Sequence of chain 2.B:
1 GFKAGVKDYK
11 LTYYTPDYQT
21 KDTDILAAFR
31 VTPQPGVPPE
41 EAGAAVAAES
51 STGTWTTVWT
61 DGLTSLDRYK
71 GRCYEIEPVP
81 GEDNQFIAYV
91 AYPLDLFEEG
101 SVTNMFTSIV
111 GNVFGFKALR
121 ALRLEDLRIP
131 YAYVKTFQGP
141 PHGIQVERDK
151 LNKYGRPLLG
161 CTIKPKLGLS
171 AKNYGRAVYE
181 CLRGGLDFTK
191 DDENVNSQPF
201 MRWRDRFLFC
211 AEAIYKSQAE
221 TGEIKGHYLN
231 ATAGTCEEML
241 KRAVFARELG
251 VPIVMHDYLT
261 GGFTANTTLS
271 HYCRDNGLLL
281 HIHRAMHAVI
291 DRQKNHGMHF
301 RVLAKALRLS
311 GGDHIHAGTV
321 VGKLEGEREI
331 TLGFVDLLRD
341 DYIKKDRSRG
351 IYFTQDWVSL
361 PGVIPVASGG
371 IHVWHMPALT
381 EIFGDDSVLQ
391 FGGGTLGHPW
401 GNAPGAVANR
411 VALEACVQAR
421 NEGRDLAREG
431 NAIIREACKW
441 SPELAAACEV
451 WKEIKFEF

Binding-site contacts:
Ligand atom O7 contacts residue LYS345 of chain 2.B at 2.5 Å (salt-bridge).
Ligand atom C11 contacts residue TYR74 of chain 2.B at 4.5 Å (hydrophobic).
Ligand atom C11 contacts residue GLU75 of chain 2.B at 4.4 Å.
Ligand atom C7 contacts residue TYR352 of chain 2.B at 4.3 Å (hydrophobic).
Ligand atom O10 contacts residue TYR74 of chain 2.B at 2.7 Å (h-bond).
Ligand atom C10 contacts residue TYR74 of chain 2.B at 3.2 Å (hydrophobic).
Ligand atom C6 contacts residue LYS345 of chain 2.B at 3.4 Å.
Ligand atom O10 contacts residue LEU26 of chain 2.B at 4.0 Å.
Ligand atom O12 contacts residue LEU26 of chain 2.B at 4.2 Å.
Ligand atom C15 contacts residue LYS345 of chain 2.B at 4.3 Å.
Ligand atom O12 contacts residue ARG128 of chain 2.B at 2.9 Å (salt-bridge).
Ligand atom O7 contacts residue TYR352 of chain 2.B at 4.2 Å.
Ligand atom C13 contacts residue PHE353 of chain 2.B at 3.6 Å (hydrophobic).
Ligand atom C5 contacts residue TYR352 of chain 2.B at 4.3 Å (hydrophobic).
Ligand atom C8 contacts residue TYR89 of chain 2.B at 3.9 Å (hydrophobic).
Ligand atom C13 contacts residue TYR352 of chain 2.B at 2.9 Å (hydrophobic).
Ligand atom C7 contacts residue LYS345 of chain 2.B at 3.7 Å.
Ligand atom C9 contacts residue TYR74 of chain 2.B at 3.3 Å (hydrophobic).
Ligand atom C4 contacts residue PHE353 of chain 2.B at 4.0 Å (hydrophobic).
Ligand atom C9 contacts residue PHE353 of chain 2.B at 3.4 Å (hydrophobic).
Ligand atom C6 contacts residue THR354 of chain 2.B at 3.3 Å.
Ligand atom C4 contacts residue LYS345 of chain 2.B at 3.9 Å.
Ligand atom C13 contacts residue TYR89 of chain 2.B at 3.0 Å (hydrophobic).
Ligand atom C3 contacts residue THR354 of chain 2.B at 3.9 Å.
Ligand atom O11 contacts residue LEU26 of chain 2.B at 3.5 Å.
Ligand atom C8 contacts residue PHE353 of chain 2.B at 3.8 Å (hydrophobic).
Ligand atom C1 contacts residue LEU26 of chain 2.B at 4.2 Å (hydrophobic).
Ligand atom C12 contacts residue GLU75 of chain 2.B at 4.3 Å.
Ligand atom O11 contacts residue ARG128 of chain 2.B at 4.5 Å.
Ligand atom C3 contacts residue PHE353 of chain 2.B at 4.3 Å (hydrophobic).
Ligand atom C4 contacts residue TYR352 of chain 2.B at 3.8 Å (hydrophobic).
Ligand atom C9 contacts residue TYR89 of chain 2.B at 3.9 Å (hydrophobic).
Ligand atom C5 contacts residue LYS345 of chain 2.B at 3.7 Å.
Ligand atom O10 contacts residue THR20 of chain 2.B at 4.0 Å.
Ligand atom C8 contacts residue TYR352 of chain 2.B at 3.9 Å (hydrophobic).
Ligand atom O11 contacts residue PHE353 of chain 2.B at 4.3 Å.
Ligand atom C14 contacts residue GLU75 of chain 2.B at 3.0 Å.
Ligand atom C1 contacts residue ARG128 of chain 2.B at 4.1 Å.
Ligand atom C2 contacts residue THR354 of chain 2.B at 4.0 Å.
Ligand atom C3 contacts residue LYS345 of chain 2.B at 4.2 Å.

This small molecule binds to this protein.
Small molecule (SMILES): CC(=CC(=O)O)/C=C/[C@@]1(O)C(C)=CC(=O)CC1(C)C